Sequence of chain 1.A:
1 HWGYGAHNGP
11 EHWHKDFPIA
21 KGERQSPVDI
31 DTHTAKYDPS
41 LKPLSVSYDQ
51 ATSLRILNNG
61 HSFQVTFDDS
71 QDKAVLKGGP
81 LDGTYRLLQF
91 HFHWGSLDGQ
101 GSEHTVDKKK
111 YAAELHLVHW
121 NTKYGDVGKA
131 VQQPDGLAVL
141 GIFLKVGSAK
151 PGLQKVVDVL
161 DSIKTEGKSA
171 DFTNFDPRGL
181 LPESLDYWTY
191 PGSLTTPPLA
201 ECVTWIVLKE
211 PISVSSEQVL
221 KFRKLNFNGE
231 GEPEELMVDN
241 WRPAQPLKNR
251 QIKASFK

This small molecule binds to this protein.
Small molecule (SMILES): CCN[C@H]1CN(CCCOC)S(=O)(=O)c2sc(S(N)(=O)=O)cc21

Binding-site contacts:
Ligand atom C4 contacts residue VAL131 of chain 1.A at 4.1 Å (hydrophobic).
Ligand atom O4 contacts residue HIS91 of chain 1.A at 3.4 Å.
Ligand atom C10 contacts residue LEU194 of chain 1.A at 3.9 Å (hydrophobic).
Ligand atom S1 contacts residue HIS116 of chain 1.A at 3.9 Å.
Ligand atom O5 contacts residue LEU88 of chain 1.A at 4.0 Å.
Ligand atom N2 contacts residue HIS93 of chain 1.A at 3.4 Å (h-bond).
Ligand atom O5 contacts residue VAL118 of chain 1.A at 4.0 Å.
Ligand atom S1 contacts residue THR195 of chain 1.A at 3.9 Å.
Ligand atom S1 contacts residue HIS91 of chain 1.A at 3.9 Å.
Ligand atom O4 contacts residue VAL118 of chain 1.A at 4.0 Å.
Ligand atom O2 contacts residue LEU194 of chain 1.A at 4.0 Å.
Ligand atom N2 contacts residue HIS91 of chain 1.A at 3.3 Å (h-bond).
Ligand atom O3 contacts residue THR195 of chain 1.A at 3.0 Å (h-bond).
Ligand atom C7 contacts residue HIS91 of chain 1.A at 3.9 Å.
Ligand atom N2 contacts residue HIS116 of chain 1.A at 3.4 Å (h-bond).
Ligand atom N2 contacts residue THR195 of chain 1.A at 2.8 Å (h-bond).
Ligand atom S2 contacts residue VAL118 of chain 1.A at 3.7 Å.
Ligand atom C2 contacts residue LEU194 of chain 1.A at 4.1 Å (hydrophobic).
Ligand atom S1 contacts residue ZN1 of chain 1.B at 3.0 Å.
Ligand atom O3 contacts residue TRP205 of chain 1.A at 3.7 Å.
Ligand atom O1 contacts residue VAL131 of chain 1.A at 3.9 Å.
Ligand atom O4 contacts residue HIS116 of chain 1.A at 3.4 Å (h-bond).
Ligand atom S2 contacts residue LEU194 of chain 1.A at 3.6 Å.
Ligand atom C1 contacts residue GLY128 of chain 1.A at 3.8 Å.
Ligand atom C7 contacts residue LEU194 of chain 1.A at 3.9 Å (hydrophobic).
Ligand atom O4 contacts residue ZN1 of chain 1.B at 3.1 Å.
Ligand atom N1 contacts residue THR196 of chain 1.A at 3.2 Å (h-bond).
Ligand atom N2 contacts residue ZN1 of chain 1.B at 2.0 Å.
Ligand atom O5 contacts residue GLN89 of chain 1.A at 3.1 Å (h-bond).
Ligand atom O3 contacts residue LEU194 of chain 1.A at 3.4 Å.
Ligand atom O2 contacts residue VAL118 of chain 1.A at 4.1 Å.
Ligand atom C1 contacts residue VAL127 of chain 1.A at 3.8 Å (hydrophobic).
Ligand atom C11 contacts residue THR196 of chain 1.A at 3.3 Å.
Ligand atom C5 contacts residue HIS61 of chain 1.A at 4.1 Å.
Ligand atom O2 contacts residue LEU137 of chain 1.A at 3.4 Å.
Ligand atom C6 contacts residue THR196 of chain 1.A at 3.5 Å.
Ligand atom C8 contacts residue THR196 of chain 1.A at 3.1 Å.
Ligand atom C9 contacts residue THR196 of chain 1.A at 3.8 Å.
Ligand atom O4 contacts residue VAL139 of chain 1.A at 3.8 Å.
Ligand atom O4 contacts residue TRP205 of chain 1.A at 4.0 Å.